This protein binds this small molecule.
Small molecule (SMILES): CC(=O)N[C@@H]1[C@@H](O)[C@H](O)[C@@H](CO)O[C@H]1O

Binding-site contacts:
Ligand atom C5 contacts residue ASN1108 of chain 1.B at 3.6 Å.
Ligand atom C8 contacts residue ASN1108 of chain 1.B at 4.3 Å.
Ligand atom O6 contacts residue ASN1108 of chain 1.B at 4.5 Å.
Ligand atom C3 contacts residue ASN1108 of chain 1.B at 3.8 Å.
Ligand atom C7 contacts residue ASN1108 of chain 1.B at 3.1 Å.
Ligand atom O5 contacts residue ASN1108 of chain 1.B at 2.3 Å (h-bond).
Ligand atom N2 contacts residue ASN1108 of chain 1.B at 2.9 Å (h-bond).
Ligand atom C4 contacts residue ASN1108 of chain 1.B at 4.2 Å.
Ligand atom O7 contacts residue ASN1108 of chain 1.B at 2.8 Å (h-bond).
Ligand atom C1 contacts residue ASN1108 of chain 1.B at 1.4 Å.
Ligand atom C2 contacts residue ASN1108 of chain 1.B at 2.4 Å.

Sequence of chain 1.B:
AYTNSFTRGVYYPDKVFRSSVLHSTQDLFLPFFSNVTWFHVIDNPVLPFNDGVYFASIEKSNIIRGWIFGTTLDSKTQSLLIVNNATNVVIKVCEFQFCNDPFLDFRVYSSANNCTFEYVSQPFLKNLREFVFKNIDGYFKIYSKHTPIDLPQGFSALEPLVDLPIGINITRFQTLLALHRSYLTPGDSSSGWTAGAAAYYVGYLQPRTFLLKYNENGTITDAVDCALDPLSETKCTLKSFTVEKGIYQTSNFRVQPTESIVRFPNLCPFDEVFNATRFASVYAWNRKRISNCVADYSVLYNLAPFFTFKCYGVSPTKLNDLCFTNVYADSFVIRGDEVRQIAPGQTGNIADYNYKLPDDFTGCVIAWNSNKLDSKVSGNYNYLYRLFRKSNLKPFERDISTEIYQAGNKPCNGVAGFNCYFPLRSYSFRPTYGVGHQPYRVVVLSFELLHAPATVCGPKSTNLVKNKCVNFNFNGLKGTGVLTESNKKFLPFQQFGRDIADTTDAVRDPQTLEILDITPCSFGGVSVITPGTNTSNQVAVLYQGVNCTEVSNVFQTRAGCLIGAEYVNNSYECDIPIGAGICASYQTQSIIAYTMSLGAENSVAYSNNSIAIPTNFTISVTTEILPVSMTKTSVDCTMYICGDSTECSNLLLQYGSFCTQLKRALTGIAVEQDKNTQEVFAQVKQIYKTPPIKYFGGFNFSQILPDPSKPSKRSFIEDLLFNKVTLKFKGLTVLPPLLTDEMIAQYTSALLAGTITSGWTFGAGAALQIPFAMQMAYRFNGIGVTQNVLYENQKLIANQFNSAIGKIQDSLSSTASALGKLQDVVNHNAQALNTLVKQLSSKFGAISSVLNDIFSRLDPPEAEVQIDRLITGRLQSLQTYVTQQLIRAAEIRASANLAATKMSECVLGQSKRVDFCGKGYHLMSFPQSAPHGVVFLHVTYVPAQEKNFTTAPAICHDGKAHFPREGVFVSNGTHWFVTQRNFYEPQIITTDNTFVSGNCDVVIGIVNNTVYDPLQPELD